Sequence of chain 38.A:
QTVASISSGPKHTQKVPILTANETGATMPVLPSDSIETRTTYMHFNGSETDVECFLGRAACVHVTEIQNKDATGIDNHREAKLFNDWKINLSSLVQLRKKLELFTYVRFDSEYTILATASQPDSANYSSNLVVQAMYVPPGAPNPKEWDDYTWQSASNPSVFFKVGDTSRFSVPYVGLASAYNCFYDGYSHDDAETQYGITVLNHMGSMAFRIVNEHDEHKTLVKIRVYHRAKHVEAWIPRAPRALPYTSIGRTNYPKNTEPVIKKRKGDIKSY

Sequence of chain 38.C:
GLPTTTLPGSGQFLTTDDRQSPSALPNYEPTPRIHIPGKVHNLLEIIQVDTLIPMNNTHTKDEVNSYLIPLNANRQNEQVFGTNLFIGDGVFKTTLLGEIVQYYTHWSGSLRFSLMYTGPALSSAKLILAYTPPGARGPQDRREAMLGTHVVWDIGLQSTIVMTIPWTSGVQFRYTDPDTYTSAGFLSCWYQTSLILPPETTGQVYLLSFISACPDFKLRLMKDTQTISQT

A protein and the small-molecule ligand that binds it are described below.
Small molecule (SMILES): COc1cc(CC(=O)c2ccc(C#N)cc2)c([N+](=O)[O-])cc1OC

Sequence of chain 39.C:
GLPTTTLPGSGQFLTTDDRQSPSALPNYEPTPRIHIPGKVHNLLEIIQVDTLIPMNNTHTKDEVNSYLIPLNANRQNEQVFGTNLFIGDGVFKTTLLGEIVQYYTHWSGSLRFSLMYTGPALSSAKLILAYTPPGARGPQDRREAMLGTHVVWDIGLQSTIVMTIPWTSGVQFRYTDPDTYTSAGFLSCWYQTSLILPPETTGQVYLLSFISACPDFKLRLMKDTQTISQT

Binding-site contacts:
Ligand atom O02 contacts residue TYR128 of chain 38.A at 3.8 Å.
Ligand atom O23 contacts residue LEU221 of chain 39.C at 3.9 Å.
Ligand atom C17 contacts residue TYR152 of chain 38.A at 3.8 Å (hydrophobic).
Ligand atom C19 contacts residue TYR152 of chain 38.A at 3.9 Å (hydrophobic).
Ligand atom C10 contacts residue TYR197 of chain 38.A at 3.7 Å (hydrophobic).
Ligand atom C18 contacts residue TYR152 of chain 38.A at 3.7 Å (hydrophobic).
Ligand atom C08 contacts residue TYR128 of chain 38.A at 3.3 Å (hydrophobic).
Ligand atom O16 contacts residue TYR128 of chain 38.A at 2.9 Å (h-bond).
Ligand atom C05 contacts residue TYR128 of chain 38.A at 3.8 Å (hydrophobic).
Ligand atom O02 contacts residue MET224 of chain 38.A at 3.5 Å.
Ligand atom C01 contacts residue MET224 of chain 38.A at 3.7 Å (hydrophobic).
Ligand atom C04 contacts residue TYR128 of chain 38.A at 3.4 Å (hydrophobic).
Ligand atom C12 contacts residue TYR197 of chain 38.A at 3.5 Å (hydrophobic).
Ligand atom N13 contacts residue TYR197 of chain 38.A at 3.4 Å.
Ligand atom O24 contacts residue TYR152 of chain 38.A at 3.5 Å (h-bond).
Ligand atom O23 contacts residue VAL191 of chain 38.A at 3.9 Å.
Ligand atom C11 contacts residue TYR197 of chain 38.A at 3.5 Å (hydrophobic).
Ligand atom N13 contacts residue GOL1 of chain 38.E at 3.7 Å.
Ligand atom O24 contacts residue VAL191 of chain 38.A at 3.1 Å.
Ligand atom C01 contacts residue PHE186 of chain 38.A at 2.8 Å (hydrophobic).
Ligand atom C06 contacts residue TYR128 of chain 38.A at 3.4 Å (hydrophobic).
Ligand atom C07 contacts residue TYR128 of chain 38.A at 2.9 Å (hydrophobic).
Ligand atom C06 contacts residue ILE104 of chain 38.A at 3.5 Å (hydrophobic).
Ligand atom O20 contacts residue PHE186 of chain 38.A at 3.8 Å.
Ligand atom C15 contacts residue SER126 of chain 38.A at 3.5 Å.
Ligand atom C15 contacts residue TYR128 of chain 38.A at 3.1 Å (hydrophobic).
Ligand atom N22 contacts residue TYR152 of chain 38.A at 3.3 Å (h-bond).
Ligand atom N22 contacts residue VAL191 of chain 38.A at 3.9 Å.
Ligand atom C10 contacts residue MET221 of chain 38.A at 3.9 Å (hydrophobic).
Ligand atom C09 contacts residue MET221 of chain 38.A at 3.9 Å (hydrophobic).
Ligand atom C03 contacts residue TYR128 of chain 38.A at 3.7 Å (hydrophobic).
Ligand atom C08 contacts residue TYR197 of chain 38.A at 3.9 Å (hydrophobic).
Ligand atom O23 contacts residue TYR152 of chain 38.A at 3.0 Å (h-bond).
Ligand atom C21 contacts residue TYR152 of chain 38.A at 3.6 Å (hydrophobic).
Ligand atom C14 contacts residue LEU106 of chain 38.A at 3.5 Å (hydrophobic).
Ligand atom C15 contacts residue TYR197 of chain 38.A at 3.8 Å (hydrophobic).
Ligand atom C14 contacts residue TYR197 of chain 38.A at 3.7 Å (hydrophobic).
Ligand atom O20 contacts residue TYR152 of chain 38.A at 3.7 Å.
Ligand atom C01 contacts residue TYR128 of chain 38.A at 2.9 Å (hydrophobic).
Ligand atom O16 contacts residue VAL188 of chain 38.A at 3.8 Å.